This small molecule binds to this protein.
Small molecule (SMILES): CC(=O)N[C@H]1[C@H](O[C@H]2[C@H](O)[C@@H](NC(C)=O)CO[C@@H]2CO)O[C@H](CO)[C@@H](O)[C@@H]1O

Binding-site contacts:
Ligand atom O3 contacts residue LYS320 of chain 2.D at 3.2 Å (salt-bridge).
Ligand atom C7 contacts residue ASN324 of chain 2.D at 4.2 Å.
Ligand atom O6 contacts residue ASN324 of chain 2.D at 4.4 Å.
Ligand atom N2 contacts residue ASN324 of chain 2.D at 2.9 Å (h-bond).
Ligand atom O5 contacts residue ASN324 of chain 2.D at 2.2 Å (h-bond).
Ligand atom C4 contacts residue ASN324 of chain 2.D at 4.1 Å.
Ligand atom C4 contacts residue LYS320 of chain 2.D at 4.5 Å.
Ligand atom C2 contacts residue LYS320 of chain 2.D at 3.8 Å.
Ligand atom C1 contacts residue ASN324 of chain 2.D at 1.4 Å.
Ligand atom C7 contacts residue LYS320 of chain 2.D at 2.1 Å.
Ligand atom C5 contacts residue ASN324 of chain 2.D at 3.6 Å.
Ligand atom C3 contacts residue LYS320 of chain 2.D at 4.0 Å.
Ligand atom C3 contacts residue ASN324 of chain 2.D at 3.7 Å.
Ligand atom C2 contacts residue ASN324 of chain 2.D at 2.4 Å.
Ligand atom N2 contacts residue LYS320 of chain 2.D at 3.1 Å (salt-bridge).
Ligand atom C8 contacts residue LYS320 of chain 2.D at 3.0 Å.
Ligand atom O7 contacts residue LYS320 of chain 2.D at 1.3 Å (salt-bridge).

Sequence of chain 2.D:
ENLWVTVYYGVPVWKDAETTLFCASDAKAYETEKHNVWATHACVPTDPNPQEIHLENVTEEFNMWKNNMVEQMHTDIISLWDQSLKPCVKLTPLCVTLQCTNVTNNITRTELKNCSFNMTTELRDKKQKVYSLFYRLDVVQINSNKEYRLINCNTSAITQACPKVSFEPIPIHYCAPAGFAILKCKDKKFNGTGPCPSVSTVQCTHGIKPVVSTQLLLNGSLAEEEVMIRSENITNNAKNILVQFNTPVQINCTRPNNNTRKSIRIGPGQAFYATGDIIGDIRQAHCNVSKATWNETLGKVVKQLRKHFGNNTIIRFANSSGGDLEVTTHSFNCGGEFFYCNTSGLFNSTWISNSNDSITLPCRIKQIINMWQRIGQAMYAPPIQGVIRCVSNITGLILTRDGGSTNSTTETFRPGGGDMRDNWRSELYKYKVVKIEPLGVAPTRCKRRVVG